Sequence of chain 1.C:
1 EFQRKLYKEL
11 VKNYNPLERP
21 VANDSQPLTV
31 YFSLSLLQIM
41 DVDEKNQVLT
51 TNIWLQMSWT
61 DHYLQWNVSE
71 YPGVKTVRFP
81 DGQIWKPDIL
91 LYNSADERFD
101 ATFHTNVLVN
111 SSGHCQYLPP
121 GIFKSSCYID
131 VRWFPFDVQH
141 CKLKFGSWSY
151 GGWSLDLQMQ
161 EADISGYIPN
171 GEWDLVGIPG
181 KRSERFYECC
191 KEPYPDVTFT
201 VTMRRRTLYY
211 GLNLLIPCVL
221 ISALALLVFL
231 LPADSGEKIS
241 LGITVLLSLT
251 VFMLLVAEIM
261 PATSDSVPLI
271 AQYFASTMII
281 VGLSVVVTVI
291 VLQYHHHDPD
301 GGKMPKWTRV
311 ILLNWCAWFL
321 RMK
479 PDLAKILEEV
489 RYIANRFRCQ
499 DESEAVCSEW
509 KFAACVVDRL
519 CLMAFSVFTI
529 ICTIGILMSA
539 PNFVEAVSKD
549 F

Binding-site contacts:
Ligand atom CL contacts residue ASN106 of chain 1.D at 3.6 Å.
Ligand atom C10 contacts residue LEU118 of chain 1.D at 3.9 Å (hydrophobic).
Ligand atom C2 contacts residue TRP148 of chain 1.C at 3.8 Å (hydrophobic).
Ligand atom C4 contacts residue TYR187 of chain 1.C at 3.6 Å (hydrophobic).
Ligand atom N2 contacts residue TYR194 of chain 1.C at 3.9 Å.
Ligand atom C10 contacts residue TRP148 of chain 1.C at 4.2 Å (hydrophobic).
Ligand atom C7 contacts residue TRP148 of chain 1.C at 3.1 Å (hydrophobic).
Ligand atom C3 contacts residue TRP148 of chain 1.C at 3.8 Å (hydrophobic).
Ligand atom N1 contacts residue SER147 of chain 1.C at 4.2 Å.
Ligand atom C11 contacts residue TYR194 of chain 1.C at 3.8 Å (hydrophobic).
Ligand atom C4 contacts residue TRP54 of chain 1.D at 4.0 Å (hydrophobic).
Ligand atom C1 contacts residue CYS189 of chain 1.C at 4.1 Å (hydrophobic).
Ligand atom C9 contacts residue SER149 of chain 1.C at 4.2 Å.
Ligand atom C8 contacts residue TRP148 of chain 1.C at 3.1 Å (hydrophobic).
Ligand atom C3 contacts residue TYR194 of chain 1.C at 3.7 Å (hydrophobic).
Ligand atom C2 contacts residue TYR194 of chain 1.C at 3.8 Å (hydrophobic).
Ligand atom CL contacts residue GLN116 of chain 1.D at 3.4 Å.
Ligand atom C6 contacts residue TRP148 of chain 1.C at 3.4 Å (hydrophobic).
Ligand atom C3 contacts residue TYR187 of chain 1.C at 4.2 Å (hydrophobic).
Ligand atom N1 contacts residue TYR194 of chain 1.C at 4.2 Å.
Ligand atom C5 contacts residue TRP54 of chain 1.D at 3.3 Å (hydrophobic).
Ligand atom C7 contacts residue LEU118 of chain 1.D at 4.1 Å (hydrophobic).
Ligand atom C8 contacts residue LEU118 of chain 1.D at 3.7 Å (hydrophobic).
Ligand atom N1 contacts residue TYR92 of chain 1.C at 3.1 Å (h-bond).
Ligand atom C5 contacts residue TYR92 of chain 1.C at 4.1 Å (hydrophobic).
Ligand atom C11 contacts residue CYS190 of chain 1.C at 3.8 Å (hydrophobic).
Ligand atom C5 contacts residue TRP148 of chain 1.C at 4.1 Å (hydrophobic).
Ligand atom C4 contacts residue TYR92 of chain 1.C at 3.9 Å (hydrophobic).
Ligand atom CL contacts residue LEU108 of chain 1.D at 3.3 Å.
Ligand atom C11 contacts residue TRP148 of chain 1.C at 3.7 Å (hydrophobic).
Ligand atom C10 contacts residue SER149 of chain 1.C at 4.1 Å.
Ligand atom N2 contacts residue LEU108 of chain 1.D at 4.1 Å.
Ligand atom N2 contacts residue LEU118 of chain 1.D at 4.0 Å.
Ligand atom C1 contacts residue TRP148 of chain 1.C at 3.5 Å (hydrophobic).
Ligand atom C2 contacts residue CYS189 of chain 1.C at 3.8 Å (hydrophobic).
Ligand atom CL contacts residue SER149 of chain 1.C at 4.1 Å.
Ligand atom N1 contacts residue TRP148 of chain 1.C at 2.8 Å (h-bond).
Ligand atom C9 contacts residue LEU118 of chain 1.D at 3.7 Å (hydrophobic).
Ligand atom C3 contacts residue TYR92 of chain 1.C at 3.6 Å (hydrophobic).
Ligand atom C9 contacts residue TRP148 of chain 1.C at 3.5 Å (hydrophobic).

Sequence of chain 1.D:
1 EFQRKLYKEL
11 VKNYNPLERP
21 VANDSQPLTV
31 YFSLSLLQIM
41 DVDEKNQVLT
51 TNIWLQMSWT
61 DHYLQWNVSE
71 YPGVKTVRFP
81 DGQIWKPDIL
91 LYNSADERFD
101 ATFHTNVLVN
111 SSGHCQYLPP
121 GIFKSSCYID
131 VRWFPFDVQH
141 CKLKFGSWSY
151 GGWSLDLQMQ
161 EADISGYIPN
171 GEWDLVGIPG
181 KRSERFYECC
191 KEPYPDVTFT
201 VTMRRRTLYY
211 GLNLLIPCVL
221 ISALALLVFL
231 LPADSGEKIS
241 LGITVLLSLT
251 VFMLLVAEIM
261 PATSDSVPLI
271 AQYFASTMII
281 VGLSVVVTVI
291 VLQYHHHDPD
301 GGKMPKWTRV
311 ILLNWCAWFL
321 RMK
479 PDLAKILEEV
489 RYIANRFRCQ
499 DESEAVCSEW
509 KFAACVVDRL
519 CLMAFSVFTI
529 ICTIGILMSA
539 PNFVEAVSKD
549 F

A protein and the small-molecule ligand that binds it are described below.
Small molecule (SMILES): Clc1ccc([C@H]2C[C@@H]3CC[C@H]2N3)cn1